Sequence of chain 1.D:
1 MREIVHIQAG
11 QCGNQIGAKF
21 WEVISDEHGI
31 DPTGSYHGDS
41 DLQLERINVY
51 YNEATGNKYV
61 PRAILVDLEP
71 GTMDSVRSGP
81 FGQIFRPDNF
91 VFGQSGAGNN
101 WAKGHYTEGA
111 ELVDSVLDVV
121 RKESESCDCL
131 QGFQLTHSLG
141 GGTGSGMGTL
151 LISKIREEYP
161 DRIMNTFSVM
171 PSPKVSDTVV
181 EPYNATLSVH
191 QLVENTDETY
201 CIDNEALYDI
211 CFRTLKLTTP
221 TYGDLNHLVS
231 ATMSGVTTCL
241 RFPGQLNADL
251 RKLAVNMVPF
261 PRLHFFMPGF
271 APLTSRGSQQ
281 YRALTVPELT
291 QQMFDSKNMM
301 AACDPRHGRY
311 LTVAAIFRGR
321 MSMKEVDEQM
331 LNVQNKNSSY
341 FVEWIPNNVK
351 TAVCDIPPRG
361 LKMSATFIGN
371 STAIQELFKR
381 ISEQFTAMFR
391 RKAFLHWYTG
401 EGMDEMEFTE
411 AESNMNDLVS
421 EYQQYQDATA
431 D

This small molecule binds to this protein.
Small molecule (SMILES): CCNc1ccc(S(C)(=O)=O)cc1F

Binding-site contacts:
Ligand atom S1 contacts residue ALA231 of chain 1.D at 3.9 Å.
Ligand atom C1 contacts residue ALA231 of chain 1.D at 3.8 Å (hydrophobic).
Ligand atom C7 contacts residue ALA231 of chain 1.D at 3.1 Å (hydrophobic).
Ligand atom F1 contacts residue PRO358 of chain 1.D at 4.2 Å.
Ligand atom S1 contacts residue SER364 of chain 1.D at 3.8 Å.
Ligand atom O1 contacts residue SER364 of chain 1.D at 2.6 Å (h-bond).
Ligand atom O2 contacts residue GLY235 of chain 1.D at 3.1 Å.
Ligand atom C2 contacts residue ALA231 of chain 1.D at 4.0 Å (hydrophobic).
Ligand atom O2 contacts residue ARG318 of chain 1.D at 3.0 Å (salt-bridge).
Ligand atom O2 contacts residue PRO358 of chain 1.D at 3.9 Å.
Ligand atom C2 contacts residue PRO358 of chain 1.D at 3.5 Å (hydrophobic).
Ligand atom C8 contacts residue ARG359 of chain 1.D at 3.5 Å.
Ligand atom C6 contacts residue ALA231 of chain 1.D at 3.8 Å (hydrophobic).
Ligand atom C4 contacts residue ARG318 of chain 1.D at 3.8 Å.
Ligand atom S1 contacts residue ARG318 of chain 1.D at 4.1 Å.
Ligand atom C9 contacts residue ARG359 of chain 1.D at 3.8 Å.
Ligand atom C7 contacts residue PHE270 of chain 1.D at 3.4 Å (hydrophobic).
Ligand atom C5 contacts residue PRO358 of chain 1.D at 3.7 Å (hydrophobic).
Ligand atom S1 contacts residue THR366 of chain 1.D at 3.7 Å.
Ligand atom O2 contacts residue THR366 of chain 1.D at 3.5 Å (h-bond).
Ligand atom C7 contacts residue THR366 of chain 1.D at 3.3 Å.
Ligand atom O2 contacts residue SER364 of chain 1.D at 4.0 Å.
Ligand atom C5 contacts residue SER234 of chain 1.D at 3.8 Å.
Ligand atom O2 contacts residue ALA231 of chain 1.D at 4.1 Å.
Ligand atom O1 contacts residue PRO358 of chain 1.D at 3.5 Å.
Ligand atom S1 contacts residue GLY235 of chain 1.D at 4.1 Å.
Ligand atom C4 contacts residue PRO358 of chain 1.D at 3.6 Å (hydrophobic).
Ligand atom C6 contacts residue PRO358 of chain 1.D at 3.6 Å (hydrophobic).
Ligand atom C3 contacts residue ALA231 of chain 1.D at 3.7 Å (hydrophobic).
Ligand atom C4 contacts residue SER234 of chain 1.D at 3.5 Å.
Ligand atom O2 contacts residue SER234 of chain 1.D at 4.2 Å.
Ligand atom O1 contacts residue THR366 of chain 1.D at 3.9 Å.
Ligand atom C4 contacts residue ALA231 of chain 1.D at 3.3 Å (hydrophobic).
Ligand atom F1 contacts residue LEU361 of chain 1.D at 3.8 Å.
Ligand atom C1 contacts residue PRO358 of chain 1.D at 3.5 Å (hydrophobic).
Ligand atom C3 contacts residue PRO358 of chain 1.D at 3.4 Å (hydrophobic).
Ligand atom C5 contacts residue GLU27 of chain 1.D at 3.9 Å.
Ligand atom S1 contacts residue PRO358 of chain 1.D at 3.7 Å.
Ligand atom C5 contacts residue ALA231 of chain 1.D at 3.6 Å (hydrophobic).
Ligand atom C7 contacts residue GLY235 of chain 1.D at 3.9 Å.